Binding-site contacts:
Ligand atom C3 contacts residue ASN65 of chain 4.A at 3.7 Å.
Ligand atom C7 contacts residue TRP357 of chain 4.A at 4.0 Å (hydrophobic).
Ligand atom O7 contacts residue ASN65 of chain 4.A at 3.8 Å.
Ligand atom O4 contacts residue TRP357 of chain 4.A at 4.2 Å.
Ligand atom N2 contacts residue ASN65 of chain 4.A at 2.8 Å (h-bond).
Ligand atom O3 contacts residue TRP357 of chain 4.A at 4.1 Å.
Ligand atom O5 contacts residue TRP357 of chain 4.A at 4.4 Å.
Ligand atom C4 contacts residue TRP357 of chain 4.A at 4.4 Å (hydrophobic).
Ligand atom C8 contacts residue TRP357 of chain 4.A at 3.6 Å (hydrophobic).
Ligand atom C5 contacts residue ASN65 of chain 4.A at 3.6 Å.
Ligand atom C2 contacts residue TRP357 of chain 4.A at 4.0 Å (hydrophobic).
Ligand atom O5 contacts residue ASN65 of chain 4.A at 2.4 Å (h-bond).
Ligand atom C1 contacts residue ASN65 of chain 4.A at 1.4 Å.
Ligand atom C7 contacts residue ASN65 of chain 4.A at 3.5 Å.
Ligand atom C4 contacts residue ASN65 of chain 4.A at 4.2 Å.
Ligand atom C3 contacts residue TRP357 of chain 4.A at 3.7 Å (hydrophobic).
Ligand atom N2 contacts residue TRP357 of chain 4.A at 3.4 Å.
Ligand atom C1 contacts residue TRP357 of chain 4.A at 3.7 Å (hydrophobic).
Ligand atom C2 contacts residue ASN65 of chain 4.A at 2.4 Å.
Ligand atom C5 contacts residue TRP357 of chain 4.A at 4.0 Å (hydrophobic).

A protein and the small-molecule ligand that binds it are described below.
Small molecule (SMILES): CC(=O)N[C@@H]1[C@@H](O)[C@H](O)[C@@H](CO)O[C@H]1O

Sequence of chain 4.A:
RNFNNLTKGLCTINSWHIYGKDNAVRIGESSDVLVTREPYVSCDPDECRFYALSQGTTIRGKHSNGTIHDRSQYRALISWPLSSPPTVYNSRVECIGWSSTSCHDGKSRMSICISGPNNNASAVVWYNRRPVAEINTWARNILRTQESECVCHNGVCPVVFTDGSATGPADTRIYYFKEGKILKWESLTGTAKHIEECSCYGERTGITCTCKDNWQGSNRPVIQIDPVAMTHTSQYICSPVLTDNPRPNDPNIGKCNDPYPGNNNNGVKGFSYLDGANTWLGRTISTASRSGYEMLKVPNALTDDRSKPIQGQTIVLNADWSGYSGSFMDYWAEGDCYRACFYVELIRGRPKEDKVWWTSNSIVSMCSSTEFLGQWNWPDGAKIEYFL